Sequence of chain 1.B:
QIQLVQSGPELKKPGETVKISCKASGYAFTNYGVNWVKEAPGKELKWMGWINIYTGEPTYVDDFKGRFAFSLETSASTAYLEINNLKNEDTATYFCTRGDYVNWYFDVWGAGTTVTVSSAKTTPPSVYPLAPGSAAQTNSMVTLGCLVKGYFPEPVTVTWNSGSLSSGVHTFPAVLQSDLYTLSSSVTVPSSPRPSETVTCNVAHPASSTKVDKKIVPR

Sequence of chain 1.A:
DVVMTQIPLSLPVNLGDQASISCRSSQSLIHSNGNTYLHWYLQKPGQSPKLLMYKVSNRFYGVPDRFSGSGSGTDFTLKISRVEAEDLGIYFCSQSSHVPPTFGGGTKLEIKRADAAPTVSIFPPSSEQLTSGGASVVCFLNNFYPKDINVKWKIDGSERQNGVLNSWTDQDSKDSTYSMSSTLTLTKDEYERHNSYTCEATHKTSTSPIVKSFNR

Binding-site contacts:
Ligand atom O17 contacts residue GLY33 of chain 1.B at 3.7 Å.
Ligand atom C6 contacts residue TRP104 of chain 1.B at 4.5 Å (hydrophobic).
Ligand atom C16 contacts residue TRP50 of chain 1.B at 4.2 Å (hydrophobic).
Ligand atom C11 contacts residue ASN35 of chain 1.B at 4.4 Å.
Ligand atom C15 contacts residue ASP100 of chain 1.B at 4.4 Å.
Ligand atom C17 contacts residue TRP50 of chain 1.B at 3.8 Å (hydrophobic).
Ligand atom C15 contacts residue TYR101 of chain 1.B at 3.8 Å (hydrophobic).
Ligand atom C17 contacts residue GLY99 of chain 1.B at 3.9 Å.
Ligand atom O17 contacts residue ASN35 of chain 1.B at 2.7 Å (h-bond).
Ligand atom C16 contacts residue ASP100 of chain 1.B at 4.4 Å.
Ligand atom C16 contacts residue GLY33 of chain 1.B at 4.1 Å.
Ligand atom C2 contacts residue VAL99 of chain 1.A at 3.7 Å (hydrophobic).
Ligand atom C3 contacts residue VAL99 of chain 1.A at 4.2 Å (hydrophobic).
Ligand atom C12 contacts residue TRP50 of chain 1.B at 4.2 Å (hydrophobic).
Ligand atom O17 contacts residue TRP50 of chain 1.B at 3.1 Å.
Ligand atom C17 contacts residue GLY33 of chain 1.B at 4.4 Å.
Ligand atom O3 contacts residue THR59 of chain 1.B at 4.1 Å.
Ligand atom C4 contacts residue TRP50 of chain 1.B at 4.1 Å (hydrophobic).
Ligand atom C1 contacts residue PRO101 of chain 1.A at 4.2 Å (hydrophobic).
Ligand atom C12 contacts residue ASN35 of chain 1.B at 3.3 Å.
Ligand atom C16 contacts residue TYR101 of chain 1.B at 4.0 Å (hydrophobic).
Ligand atom C17 contacts residue ASN35 of chain 1.B at 3.6 Å.
Ligand atom C19 contacts residue SER96 of chain 1.A at 3.9 Å.
Ligand atom O17 contacts residue GLY99 of chain 1.B at 3.8 Å.
Ligand atom C8 contacts residue TRP104 of chain 1.B at 4.4 Å (hydrophobic).
Ligand atom C19 contacts residue TRP104 of chain 1.B at 4.4 Å (hydrophobic).
Ligand atom C7 contacts residue TRP104 of chain 1.B at 4.3 Å (hydrophobic).
Ligand atom C1 contacts residue VAL99 of chain 1.A at 3.8 Å (hydrophobic).
Ligand atom C16 contacts residue GLY99 of chain 1.B at 3.4 Å.
Ligand atom O3 contacts residue TRP50 of chain 1.B at 4.2 Å.
Ligand atom C12 contacts residue TRP47 of chain 1.B at 4.5 Å (hydrophobic).
Ligand atom C12 contacts residue PHE106 of chain 1.B at 4.3 Å (hydrophobic).
Ligand atom C11 contacts residue PRO101 of chain 1.A at 4.3 Å (hydrophobic).
Ligand atom C13 contacts residue ASN35 of chain 1.B at 4.2 Å.
Ligand atom C18 contacts residue GLY99 of chain 1.B at 4.3 Å.
Ligand atom C18 contacts residue PHE106 of chain 1.B at 3.9 Å (hydrophobic).
Ligand atom C15 contacts residue TRP104 of chain 1.B at 4.3 Å (hydrophobic).
Ligand atom C3 contacts residue TRP50 of chain 1.B at 4.3 Å (hydrophobic).
Ligand atom C18 contacts residue TRP104 of chain 1.B at 3.9 Å (hydrophobic).
Ligand atom C14 contacts residue TRP50 of chain 1.B at 4.4 Å (hydrophobic).

A small-molecule ligand and the protein it binds are described below.
Small molecule (SMILES): C[C@]12CCC(=O)C[C@H]1CC[C@@H]1[C@@H]2CC[C@]2(C)C(=O)CC[C@@H]12